This protein binds this small molecule.
Small molecule (SMILES): Nc1ncnc2c1ncn2[C@@H]1O[C@H](COP(=O)=O)[C@@H](O[P](=O)(O)OC[C@H]2O[C@@H](n3ccc(=O)[nH]c3=O)[C@H](O)[C@@H]2O)[C@H]1O

Sequence of chain 10.F:
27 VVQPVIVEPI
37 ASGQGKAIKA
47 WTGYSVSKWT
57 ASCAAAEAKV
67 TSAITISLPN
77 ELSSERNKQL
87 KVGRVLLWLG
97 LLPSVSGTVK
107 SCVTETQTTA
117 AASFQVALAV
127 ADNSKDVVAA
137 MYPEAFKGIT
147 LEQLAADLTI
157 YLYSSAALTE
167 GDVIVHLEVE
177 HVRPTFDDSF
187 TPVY

Sequence of chain 24.E:
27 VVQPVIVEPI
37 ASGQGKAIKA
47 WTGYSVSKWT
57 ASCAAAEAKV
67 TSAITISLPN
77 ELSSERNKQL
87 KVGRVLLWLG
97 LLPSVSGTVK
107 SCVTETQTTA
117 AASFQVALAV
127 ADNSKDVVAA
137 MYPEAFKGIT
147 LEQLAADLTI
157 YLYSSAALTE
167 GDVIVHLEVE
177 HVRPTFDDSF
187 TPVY

Binding-site contacts:
Ligand atom C8 contacts residue LYS143 of chain 24.E at 2.8 Å.
Ligand atom C8 contacts residue TRP47 of chain 24.E at 4.0 Å (hydrophobic).
Ligand atom C8 contacts residue GLU140 of chain 24.E at 4.1 Å.
Ligand atom C5 contacts residue TRP47 of chain 24.E at 4.0 Å (hydrophobic).
Ligand atom C6 contacts residue TRP47 of chain 24.E at 3.9 Å (hydrophobic).
Ligand atom C2 contacts residue TRP47 of chain 24.E at 3.8 Å (hydrophobic).
Ligand atom C4 contacts residue TRP47 of chain 24.E at 3.9 Å (hydrophobic).
Ligand atom N1 contacts residue TRP47 of chain 24.E at 3.8 Å.
Ligand atom O4' contacts residue TRP47 of chain 24.E at 4.0 Å.
Ligand atom N6 contacts residue TRP47 of chain 24.E at 4.2 Å.
Ligand atom N9 contacts residue TRP47 of chain 24.E at 4.0 Å.
Ligand atom C1' contacts residue GLU140 of chain 24.E at 3.2 Å.
Ligand atom N7 contacts residue TRP47 of chain 24.E at 4.0 Å.
Ligand atom N9 contacts residue LYS143 of chain 24.E at 3.8 Å.
Ligand atom N9 contacts residue GLU140 of chain 24.E at 4.1 Å.
Ligand atom O4' contacts residue GLU140 of chain 24.E at 4.1 Å.
Ligand atom C1' contacts residue LYS143 of chain 24.E at 4.0 Å.
Ligand atom N3 contacts residue TRP47 of chain 24.E at 3.9 Å.
Ligand atom O2' contacts residue GLU140 of chain 24.E at 3.0 Å (salt-bridge).
Ligand atom C2' contacts residue GLU140 of chain 24.E at 3.5 Å.
Ligand atom N7 contacts residue LYS143 of chain 24.E at 3.7 Å.
Ligand atom OP1 contacts residue LYS45 of chain 10.F at 4.3 Å.
Ligand atom C2' contacts residue LYS143 of chain 24.E at 4.5 Å.
Ligand atom C1' contacts residue TRP47 of chain 24.E at 4.3 Å (hydrophobic).
Ligand atom O4' contacts residue LYS143 of chain 24.E at 4.2 Å.